The small molecule below binds the protein below.
Small molecule (SMILES): CC(=O)N[C@@H]1[C@@H](O)[C@H](O)[C@@H](CO)O[C@H]1O

Binding-site contacts:
Ligand atom C7 contacts residue ASN110 of chain 1.B at 3.2 Å.
Ligand atom C7 contacts residue GLY33 of chain 1.B at 3.4 Å.
Ligand atom C1 contacts residue ASN110 of chain 1.B at 1.4 Å.
Ligand atom N2 contacts residue GLY33 of chain 1.B at 2.9 Å (h-bond).
Ligand atom C4 contacts residue ASN110 of chain 1.B at 4.2 Å.
Ligand atom C2 contacts residue GLY33 of chain 1.B at 4.0 Å.
Ligand atom O5 contacts residue ASN110 of chain 1.B at 2.3 Å (h-bond).
Ligand atom C2 contacts residue ASN110 of chain 1.B at 2.4 Å.
Ligand atom N2 contacts residue ASN110 of chain 1.B at 2.9 Å (h-bond).
Ligand atom O7 contacts residue THR109 of chain 1.B at 4.5 Å.
Ligand atom C3 contacts residue ASN110 of chain 1.B at 3.8 Å.
Ligand atom C8 contacts residue THR35 of chain 1.B at 4.3 Å.
Ligand atom C7 contacts residue THR109 of chain 1.B at 4.2 Å.
Ligand atom C3 contacts residue GLY33 of chain 1.B at 4.2 Å.
Ligand atom C8 contacts residue THR109 of chain 1.B at 3.8 Å.
Ligand atom C8 contacts residue MET34 of chain 1.B at 4.0 Å (hydrophobic).
Ligand atom O5 contacts residue ARG89 of chain 1.B at 4.5 Å.
Ligand atom C8 contacts residue GLY33 of chain 1.B at 3.0 Å.
Ligand atom C8 contacts residue ASN110 of chain 1.B at 4.4 Å.
Ligand atom C5 contacts residue ASN110 of chain 1.B at 3.6 Å.
Ligand atom O7 contacts residue ASN110 of chain 1.B at 3.1 Å (h-bond).
Ligand atom O3 contacts residue GLY33 of chain 1.B at 4.3 Å.

Sequence of chain 1.B:
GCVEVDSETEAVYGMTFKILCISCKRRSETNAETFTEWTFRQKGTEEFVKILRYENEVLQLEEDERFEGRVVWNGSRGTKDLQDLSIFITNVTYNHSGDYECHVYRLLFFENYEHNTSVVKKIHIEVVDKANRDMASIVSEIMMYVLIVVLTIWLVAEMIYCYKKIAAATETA